The small molecule below binds the protein below.
Small molecule (SMILES): CC(=O)N[C@@H]1[C@@H](O)[C@H](O)[C@@H](CO)O[C@H]1O

Sequence of chain 1.B:
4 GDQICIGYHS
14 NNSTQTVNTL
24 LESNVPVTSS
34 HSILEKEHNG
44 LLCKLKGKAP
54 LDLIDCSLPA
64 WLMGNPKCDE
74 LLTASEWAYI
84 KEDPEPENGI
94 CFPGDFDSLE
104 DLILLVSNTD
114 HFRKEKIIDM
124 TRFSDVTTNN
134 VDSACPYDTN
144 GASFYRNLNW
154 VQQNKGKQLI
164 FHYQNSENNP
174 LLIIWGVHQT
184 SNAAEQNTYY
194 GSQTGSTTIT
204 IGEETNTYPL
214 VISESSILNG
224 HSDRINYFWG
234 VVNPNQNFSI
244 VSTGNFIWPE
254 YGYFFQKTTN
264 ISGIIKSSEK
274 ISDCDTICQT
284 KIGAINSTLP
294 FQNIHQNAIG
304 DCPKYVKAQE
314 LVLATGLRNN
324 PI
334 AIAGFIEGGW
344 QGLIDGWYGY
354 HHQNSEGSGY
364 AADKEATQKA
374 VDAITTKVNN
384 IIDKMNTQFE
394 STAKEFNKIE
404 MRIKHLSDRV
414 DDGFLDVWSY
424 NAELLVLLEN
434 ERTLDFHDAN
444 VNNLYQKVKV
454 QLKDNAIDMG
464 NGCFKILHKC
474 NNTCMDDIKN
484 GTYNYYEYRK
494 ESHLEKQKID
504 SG

Binding-site contacts:
Ligand atom O6 contacts residue GLY484 of chain 1.B at 4.5 Å.
Ligand atom C3 contacts residue ASN483 of chain 1.B at 3.6 Å.
Ligand atom N2 contacts residue ASN483 of chain 1.B at 2.8 Å (h-bond).
Ligand atom C6 contacts residue ASN483 of chain 1.B at 4.3 Å.
Ligand atom O6 contacts residue ASN483 of chain 1.B at 3.2 Å (h-bond).
Ligand atom C1 contacts residue ASN483 of chain 1.B at 1.4 Å.
Ligand atom O7 contacts residue ASN483 of chain 1.B at 3.9 Å.
Ligand atom C3 contacts residue THR485 of chain 1.B at 4.2 Å.
Ligand atom C6 contacts residue THR485 of chain 1.B at 4.2 Å.
Ligand atom O7 contacts residue THR485 of chain 1.B at 4.4 Å.
Ligand atom C5 contacts residue THR485 of chain 1.B at 4.0 Å.
Ligand atom O6 contacts residue THR485 of chain 1.B at 3.7 Å.
Ligand atom O5 contacts residue ASN483 of chain 1.B at 2.4 Å (h-bond).
Ligand atom C2 contacts residue ASN483 of chain 1.B at 2.2 Å.
Ligand atom O5 contacts residue THR485 of chain 1.B at 3.5 Å.
Ligand atom C5 contacts residue ASN483 of chain 1.B at 3.6 Å.
Ligand atom C4 contacts residue THR485 of chain 1.B at 3.6 Å.
Ligand atom C1 contacts residue THR485 of chain 1.B at 3.9 Å.
Ligand atom C4 contacts residue ASN483 of chain 1.B at 4.0 Å.
Ligand atom C7 contacts residue ASN483 of chain 1.B at 3.6 Å.
Ligand atom C2 contacts residue THR485 of chain 1.B at 3.8 Å.